The small molecule below binds the protein below.
Small molecule (SMILES): OC[C@H]1O[C@@](CO)(O[C@H]2O[C@H](CO)[C@@H](O)[C@H](O)[C@H]2O)[C@@H](O)[C@@H]1O

Binding-site contacts:
Ligand atom C3 contacts residue ASN231 of chain 1.C at 3.2 Å.
Ligand atom O2 contacts residue TYR281 of chain 1.C at 4.3 Å.
Ligand atom C2 contacts residue TYR281 of chain 1.C at 3.5 Å (hydrophobic).
Ligand atom O2 contacts residue PHE230 of chain 1.C at 3.0 Å (h-bond).
Ligand atom O3 contacts residue ASN233 of chain 1.C at 2.7 Å (h-bond).
Ligand atom C4 contacts residue ASN233 of chain 1.C at 3.3 Å.
Ligand atom O3 contacts residue TYR281 of chain 1.C at 3.0 Å (h-bond).
Ligand atom C1 contacts residue TYR223 of chain 1.C at 3.5 Å (hydrophobic).
Ligand atom O2 contacts residue GLU219 of chain 1.C at 4.4 Å.
Ligand atom C2 contacts residue ILE232 of chain 1.C at 4.0 Å (hydrophobic).
Ligand atom C2 contacts residue TYR223 of chain 1.C at 3.5 Å (hydrophobic).
Ligand atom O2 contacts residue ASN231 of chain 1.C at 4.2 Å.
Ligand atom C1 contacts residue ASN231 of chain 1.C at 3.9 Å.
Ligand atom C2 contacts residue PHE230 of chain 1.C at 4.4 Å (hydrophobic).
Ligand atom C3 contacts residue TYR281 of chain 1.C at 3.5 Å (hydrophobic).
Ligand atom C2 contacts residue GLU219 of chain 1.C at 4.0 Å.
Ligand atom C1 contacts residue TYR223 of chain 1.C at 3.7 Å (hydrophobic).
Ligand atom C1 contacts residue GLU219 of chain 1.C at 3.7 Å.
Ligand atom O1 contacts residue TYR223 of chain 1.C at 4.5 Å.
Ligand atom O2 contacts residue TYR223 of chain 1.C at 4.2 Å.
Ligand atom O4 contacts residue ASN231 of chain 1.C at 4.2 Å.
Ligand atom O3 contacts residue ASN231 of chain 1.C at 3.1 Å (h-bond).
Ligand atom C4 contacts residue TYR281 of chain 1.C at 3.5 Å (hydrophobic).
Ligand atom C2 contacts residue TYR223 of chain 1.C at 4.4 Å (hydrophobic).
Ligand atom O5 contacts residue GLU219 of chain 1.C at 4.1 Å.
Ligand atom C3 contacts residue ASN233 of chain 1.C at 3.6 Å.
Ligand atom C1 contacts residue PHE230 of chain 1.C at 3.5 Å (hydrophobic).
Ligand atom C3 contacts residue ILE232 of chain 1.C at 4.0 Å (hydrophobic).
Ligand atom O5 contacts residue TYR223 of chain 1.C at 4.4 Å.
Ligand atom O1 contacts residue PHE230 of chain 1.C at 4.2 Å.
Ligand atom O2 contacts residue ILE232 of chain 1.C at 2.9 Å (h-bond).
Ligand atom O3 contacts residue ASN231 of chain 1.C at 3.2 Å (h-bond).
Ligand atom C2 contacts residue ASN231 of chain 1.C at 4.3 Å.
Ligand atom O4 contacts residue TYR281 of chain 1.C at 4.3 Å.
Ligand atom O4 contacts residue ASN233 of chain 1.C at 2.8 Å (h-bond).
Ligand atom O2 contacts residue ASN231 of chain 1.C at 3.3 Å.
Ligand atom O3 contacts residue ILE232 of chain 1.C at 3.4 Å (h-bond).
Ligand atom C4 contacts residue ASN231 of chain 1.C at 4.4 Å.
Ligand atom O2 contacts residue TYR223 of chain 1.C at 2.9 Å (h-bond).

Sequence of chain 1.C:
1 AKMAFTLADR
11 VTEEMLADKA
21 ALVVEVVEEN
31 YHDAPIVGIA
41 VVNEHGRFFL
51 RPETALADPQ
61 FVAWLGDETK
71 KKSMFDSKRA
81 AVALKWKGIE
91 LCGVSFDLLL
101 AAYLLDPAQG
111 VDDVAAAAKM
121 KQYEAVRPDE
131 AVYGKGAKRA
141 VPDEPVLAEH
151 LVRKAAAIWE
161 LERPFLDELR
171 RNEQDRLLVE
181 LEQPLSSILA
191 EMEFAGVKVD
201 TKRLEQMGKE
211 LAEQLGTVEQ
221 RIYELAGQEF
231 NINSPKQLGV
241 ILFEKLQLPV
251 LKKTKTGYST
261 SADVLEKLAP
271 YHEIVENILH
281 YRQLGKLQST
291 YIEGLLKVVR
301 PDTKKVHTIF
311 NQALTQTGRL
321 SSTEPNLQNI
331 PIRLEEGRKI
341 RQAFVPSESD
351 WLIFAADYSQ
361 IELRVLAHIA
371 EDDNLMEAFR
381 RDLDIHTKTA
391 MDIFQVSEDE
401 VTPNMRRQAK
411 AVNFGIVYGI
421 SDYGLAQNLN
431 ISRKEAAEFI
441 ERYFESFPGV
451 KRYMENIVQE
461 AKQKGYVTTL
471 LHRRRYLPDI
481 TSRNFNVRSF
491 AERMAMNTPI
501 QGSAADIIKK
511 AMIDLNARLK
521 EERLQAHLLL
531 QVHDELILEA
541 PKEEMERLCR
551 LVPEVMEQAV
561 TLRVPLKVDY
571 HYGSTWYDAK